The protein below binds the small molecule below.
Small molecule (SMILES): CC(=O)N[C@@H]1[C@@H](O)[C@H](O)[C@@H](CO)O[C@H]1O

Sequence of chain 1.C:
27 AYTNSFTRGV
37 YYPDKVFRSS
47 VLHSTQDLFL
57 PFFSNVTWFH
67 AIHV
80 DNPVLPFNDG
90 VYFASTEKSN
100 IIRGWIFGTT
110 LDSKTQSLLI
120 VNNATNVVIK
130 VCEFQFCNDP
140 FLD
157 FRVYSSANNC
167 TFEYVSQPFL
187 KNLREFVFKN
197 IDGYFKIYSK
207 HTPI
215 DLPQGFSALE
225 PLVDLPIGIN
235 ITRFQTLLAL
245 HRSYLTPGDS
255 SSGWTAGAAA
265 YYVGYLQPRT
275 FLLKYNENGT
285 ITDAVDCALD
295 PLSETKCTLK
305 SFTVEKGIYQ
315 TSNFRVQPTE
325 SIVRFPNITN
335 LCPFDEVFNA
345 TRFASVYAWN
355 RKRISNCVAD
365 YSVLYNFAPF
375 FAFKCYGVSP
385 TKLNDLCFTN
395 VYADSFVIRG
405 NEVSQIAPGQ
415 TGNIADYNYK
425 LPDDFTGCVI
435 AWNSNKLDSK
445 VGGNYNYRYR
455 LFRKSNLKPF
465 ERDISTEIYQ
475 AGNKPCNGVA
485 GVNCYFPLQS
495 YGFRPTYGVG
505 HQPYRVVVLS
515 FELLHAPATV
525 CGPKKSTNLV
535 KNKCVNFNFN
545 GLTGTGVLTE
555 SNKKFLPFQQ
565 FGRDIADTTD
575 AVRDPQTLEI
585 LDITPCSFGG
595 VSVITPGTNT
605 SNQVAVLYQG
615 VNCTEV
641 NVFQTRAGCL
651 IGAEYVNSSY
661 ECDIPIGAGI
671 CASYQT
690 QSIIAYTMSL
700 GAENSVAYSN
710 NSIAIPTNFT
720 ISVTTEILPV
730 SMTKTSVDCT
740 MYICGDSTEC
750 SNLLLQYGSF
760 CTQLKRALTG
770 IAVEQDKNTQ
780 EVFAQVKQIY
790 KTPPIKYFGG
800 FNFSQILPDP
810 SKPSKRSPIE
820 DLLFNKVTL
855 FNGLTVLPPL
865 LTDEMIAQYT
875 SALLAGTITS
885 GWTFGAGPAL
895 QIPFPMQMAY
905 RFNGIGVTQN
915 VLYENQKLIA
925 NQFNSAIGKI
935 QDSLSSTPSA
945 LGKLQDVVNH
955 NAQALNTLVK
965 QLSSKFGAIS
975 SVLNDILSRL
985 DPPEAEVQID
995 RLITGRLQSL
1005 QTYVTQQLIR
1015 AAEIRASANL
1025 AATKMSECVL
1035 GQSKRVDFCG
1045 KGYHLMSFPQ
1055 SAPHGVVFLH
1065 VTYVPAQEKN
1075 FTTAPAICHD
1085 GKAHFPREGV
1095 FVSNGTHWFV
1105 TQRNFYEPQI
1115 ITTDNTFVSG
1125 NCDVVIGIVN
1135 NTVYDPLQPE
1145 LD

Binding-site contacts:
Ligand atom C2 contacts residue ASN282 of chain 1.C at 3.2 Å.
Ligand atom C2 contacts residue GLU281 of chain 1.C at 3.9 Å.
Ligand atom C3 contacts residue ASN282 of chain 1.C at 4.3 Å.
Ligand atom O7 contacts residue ASN282 of chain 1.C at 2.5 Å (h-bond).
Ligand atom O7 contacts residue ASN280 of chain 1.C at 4.3 Å.
Ligand atom C7 contacts residue ASN282 of chain 1.C at 3.5 Å.
Ligand atom N2 contacts residue GLU281 of chain 1.C at 3.4 Å (salt-bridge).
Ligand atom C7 contacts residue GLU281 of chain 1.C at 3.0 Å.
Ligand atom O5 contacts residue ASN282 of chain 1.C at 3.8 Å.
Ligand atom C1 contacts residue ASN282 of chain 1.C at 3.6 Å.
Ligand atom C8 contacts residue GLU281 of chain 1.C at 3.6 Å.
Ligand atom N2 contacts residue ASN282 of chain 1.C at 3.8 Å.
Ligand atom O7 contacts residue GLU281 of chain 1.C at 3.0 Å (salt-bridge).
Ligand atom C1 contacts residue GLU281 of chain 1.C at 3.5 Å.